Sequence of chain 1.C:
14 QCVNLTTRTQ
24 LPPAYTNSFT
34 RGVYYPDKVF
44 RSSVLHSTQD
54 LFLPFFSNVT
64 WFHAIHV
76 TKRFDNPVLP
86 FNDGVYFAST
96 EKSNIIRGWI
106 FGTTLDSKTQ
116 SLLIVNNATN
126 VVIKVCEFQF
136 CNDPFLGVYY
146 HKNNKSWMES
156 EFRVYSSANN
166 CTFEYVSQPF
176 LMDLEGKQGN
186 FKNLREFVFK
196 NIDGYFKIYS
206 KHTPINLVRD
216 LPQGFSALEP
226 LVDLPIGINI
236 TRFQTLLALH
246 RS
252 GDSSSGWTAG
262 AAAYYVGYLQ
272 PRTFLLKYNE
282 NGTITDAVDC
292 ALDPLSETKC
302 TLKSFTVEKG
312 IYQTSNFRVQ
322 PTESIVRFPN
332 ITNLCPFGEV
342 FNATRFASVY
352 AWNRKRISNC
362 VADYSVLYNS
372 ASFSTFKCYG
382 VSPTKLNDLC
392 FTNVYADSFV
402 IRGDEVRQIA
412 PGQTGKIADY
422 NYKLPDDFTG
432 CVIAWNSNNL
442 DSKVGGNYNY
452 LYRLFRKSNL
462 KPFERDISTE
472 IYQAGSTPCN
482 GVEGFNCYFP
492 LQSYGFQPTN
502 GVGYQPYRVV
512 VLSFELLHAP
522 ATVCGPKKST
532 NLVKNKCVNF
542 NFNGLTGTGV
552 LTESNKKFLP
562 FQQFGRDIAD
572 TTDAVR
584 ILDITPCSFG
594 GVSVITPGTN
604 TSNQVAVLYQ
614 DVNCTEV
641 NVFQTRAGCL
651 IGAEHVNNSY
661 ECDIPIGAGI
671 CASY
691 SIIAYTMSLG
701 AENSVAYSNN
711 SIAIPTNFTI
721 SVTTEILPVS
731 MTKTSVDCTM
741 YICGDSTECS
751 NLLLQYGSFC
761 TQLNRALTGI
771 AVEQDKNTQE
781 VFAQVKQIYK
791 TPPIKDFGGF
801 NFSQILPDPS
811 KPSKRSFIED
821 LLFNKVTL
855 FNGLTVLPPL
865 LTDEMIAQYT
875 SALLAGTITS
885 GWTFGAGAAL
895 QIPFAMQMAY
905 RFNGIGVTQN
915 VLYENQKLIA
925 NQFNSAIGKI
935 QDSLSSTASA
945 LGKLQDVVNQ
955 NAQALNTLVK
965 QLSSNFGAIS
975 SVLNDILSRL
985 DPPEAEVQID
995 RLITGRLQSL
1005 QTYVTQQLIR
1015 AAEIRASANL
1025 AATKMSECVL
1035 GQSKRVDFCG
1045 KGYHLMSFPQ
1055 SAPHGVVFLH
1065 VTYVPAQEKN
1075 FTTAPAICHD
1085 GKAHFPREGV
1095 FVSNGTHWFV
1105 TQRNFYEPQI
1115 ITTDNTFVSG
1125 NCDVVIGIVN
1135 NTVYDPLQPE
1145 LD

The protein below binds the small molecule below.
Small molecule (SMILES): CC(=O)N[C@@H]1[C@@H](O)[C@H](O)[C@@H](CO)O[C@H]1O

Binding-site contacts:
Ligand atom C1 contacts residue ASN603 of chain 1.C at 1.4 Å.
Ligand atom N2 contacts residue ASN603 of chain 1.C at 2.9 Å (h-bond).
Ligand atom O7 contacts residue ASN603 of chain 1.C at 3.4 Å (h-bond).
Ligand atom C3 contacts residue ASN603 of chain 1.C at 3.8 Å.
Ligand atom C2 contacts residue ASN603 of chain 1.C at 2.5 Å.
Ligand atom O5 contacts residue ASN603 of chain 1.C at 2.4 Å (h-bond).
Ligand atom C7 contacts residue ASN603 of chain 1.C at 3.3 Å.
Ligand atom C4 contacts residue ASN603 of chain 1.C at 4.2 Å.
Ligand atom C5 contacts residue ASN603 of chain 1.C at 3.7 Å.
Ligand atom C8 contacts residue ASN603 of chain 1.C at 4.4 Å.